Binding-site contacts:
Ligand atom C2 contacts residue ASN613 of chain 1.B at 2.5 Å.
Ligand atom N2 contacts residue PRO611 of chain 1.B at 4.4 Å.
Ligand atom O7 contacts residue GLU80 of chain 1.B at 4.4 Å.
Ligand atom N2 contacts residue ASN613 of chain 1.B at 2.9 Å (h-bond).
Ligand atom O7 contacts residue ARG84 of chain 1.B at 3.6 Å (salt-bridge).
Ligand atom C7 contacts residue ASN613 of chain 1.B at 3.4 Å.
Ligand atom C8 contacts residue ASN613 of chain 1.B at 4.0 Å.
Ligand atom C8 contacts residue THR610 of chain 1.B at 4.2 Å.
Ligand atom C4 contacts residue ASN613 of chain 1.B at 4.3 Å.
Ligand atom O7 contacts residue ASN613 of chain 1.B at 3.9 Å.
Ligand atom O5 contacts residue ASN613 of chain 1.B at 2.5 Å (h-bond).
Ligand atom C1 contacts residue ASN613 of chain 1.B at 1.5 Å.
Ligand atom C5 contacts residue ASN613 of chain 1.B at 3.6 Å.
Ligand atom C8 contacts residue ALA83 of chain 1.B at 3.7 Å (hydrophobic).
Ligand atom C8 contacts residue GLU80 of chain 1.B at 4.3 Å.
Ligand atom C8 contacts residue PRO611 of chain 1.B at 3.5 Å (hydrophobic).
Ligand atom C3 contacts residue ASN613 of chain 1.B at 3.9 Å.

This protein binds this small molecule.
Small molecule (SMILES): CC(=O)N[C@H]1[C@H](O[C@H]2[C@H](O)[C@@H](NC(C)=O)CO[C@@H]2CO)O[C@H](CO)[C@@H](O)[C@@H]1O

Sequence of chain 1.B:
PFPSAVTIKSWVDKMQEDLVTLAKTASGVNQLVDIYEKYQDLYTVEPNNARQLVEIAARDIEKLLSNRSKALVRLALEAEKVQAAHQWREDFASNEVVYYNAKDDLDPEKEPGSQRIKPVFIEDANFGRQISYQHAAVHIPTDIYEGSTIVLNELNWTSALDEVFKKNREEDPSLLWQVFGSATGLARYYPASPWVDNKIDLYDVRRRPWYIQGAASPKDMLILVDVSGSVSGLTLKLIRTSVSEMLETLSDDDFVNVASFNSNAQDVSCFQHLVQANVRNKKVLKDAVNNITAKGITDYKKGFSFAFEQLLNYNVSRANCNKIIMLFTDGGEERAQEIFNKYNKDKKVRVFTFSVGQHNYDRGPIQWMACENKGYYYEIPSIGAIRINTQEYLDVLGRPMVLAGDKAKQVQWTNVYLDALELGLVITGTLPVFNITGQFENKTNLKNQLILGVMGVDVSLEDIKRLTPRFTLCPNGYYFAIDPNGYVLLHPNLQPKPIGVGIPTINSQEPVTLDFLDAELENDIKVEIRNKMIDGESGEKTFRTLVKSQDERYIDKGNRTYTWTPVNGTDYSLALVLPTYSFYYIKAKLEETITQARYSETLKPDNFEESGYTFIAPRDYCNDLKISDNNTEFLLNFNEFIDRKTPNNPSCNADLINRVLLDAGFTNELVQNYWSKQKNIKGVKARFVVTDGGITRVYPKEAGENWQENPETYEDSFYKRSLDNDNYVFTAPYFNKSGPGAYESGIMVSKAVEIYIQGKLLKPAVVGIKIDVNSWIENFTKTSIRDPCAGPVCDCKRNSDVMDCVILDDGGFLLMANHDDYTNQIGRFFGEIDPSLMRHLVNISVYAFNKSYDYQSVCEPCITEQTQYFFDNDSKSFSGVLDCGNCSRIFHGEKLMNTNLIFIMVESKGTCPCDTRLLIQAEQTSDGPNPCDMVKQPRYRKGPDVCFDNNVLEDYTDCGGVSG